The protein below binds the small molecule below.
Small molecule (SMILES): CC(=O)N[C@H]1[C@H](O[C@H]2[C@H](O)[C@@H](NC(C)=O)CO[C@@H]2CO)O[C@H](CO)[C@@H](O)[C@@H]1O

Binding-site contacts:
Ligand atom C3 contacts residue HIS1101 of chain 1.A at 3.8 Å.
Ligand atom C8 contacts residue THR1100 of chain 1.A at 4.2 Å.
Ligand atom C6 contacts residue PHE1103 of chain 1.A at 3.5 Å (hydrophobic).
Ligand atom O5 contacts residue PHE1103 of chain 1.A at 3.8 Å.
Ligand atom C3 contacts residue THR1100 of chain 1.A at 3.4 Å.
Ligand atom C1 contacts residue ASN1098 of chain 1.A at 1.4 Å.
Ligand atom O7 contacts residue HIS1101 of chain 1.A at 3.7 Å.
Ligand atom O4 contacts residue HIS1101 of chain 1.A at 3.6 Å.
Ligand atom N2 contacts residue ASN1098 of chain 1.A at 2.8 Å (h-bond).
Ligand atom C2 contacts residue ASN1098 of chain 1.A at 2.5 Å.
Ligand atom O7 contacts residue ASN1098 of chain 1.A at 2.8 Å (h-bond).
Ligand atom C3 contacts residue ASN1098 of chain 1.A at 3.8 Å.
Ligand atom C7 contacts residue HIS1101 of chain 1.A at 3.9 Å.
Ligand atom N2 contacts residue THR1100 of chain 1.A at 3.5 Å (h-bond).
Ligand atom C1 contacts residue THR1100 of chain 1.A at 3.7 Å.
Ligand atom C5 contacts residue HIS1101 of chain 1.A at 4.0 Å.
Ligand atom C5 contacts residue THR1100 of chain 1.A at 4.5 Å.
Ligand atom C4 contacts residue THR1100 of chain 1.A at 4.4 Å.
Ligand atom O5 contacts residue ASN1098 of chain 1.A at 2.4 Å (h-bond).
Ligand atom O3 contacts residue THR1100 of chain 1.A at 4.2 Å.
Ligand atom C5 contacts residue PHE1103 of chain 1.A at 3.8 Å (hydrophobic).
Ligand atom C2 contacts residue THR1100 of chain 1.A at 3.7 Å.
Ligand atom C7 contacts residue ASN1098 of chain 1.A at 3.0 Å.
Ligand atom C5 contacts residue ASN1098 of chain 1.A at 3.7 Å.
Ligand atom N2 contacts residue HIS1101 of chain 1.A at 4.5 Å.
Ligand atom C8 contacts residue ASN1098 of chain 1.A at 3.8 Å.
Ligand atom C4 contacts residue ASN1098 of chain 1.A at 4.2 Å.
Ligand atom C4 contacts residue HIS1101 of chain 1.A at 4.0 Å.
Ligand atom C8 contacts residue HIS1101 of chain 1.A at 4.1 Å.

Sequence of chain 1.A:
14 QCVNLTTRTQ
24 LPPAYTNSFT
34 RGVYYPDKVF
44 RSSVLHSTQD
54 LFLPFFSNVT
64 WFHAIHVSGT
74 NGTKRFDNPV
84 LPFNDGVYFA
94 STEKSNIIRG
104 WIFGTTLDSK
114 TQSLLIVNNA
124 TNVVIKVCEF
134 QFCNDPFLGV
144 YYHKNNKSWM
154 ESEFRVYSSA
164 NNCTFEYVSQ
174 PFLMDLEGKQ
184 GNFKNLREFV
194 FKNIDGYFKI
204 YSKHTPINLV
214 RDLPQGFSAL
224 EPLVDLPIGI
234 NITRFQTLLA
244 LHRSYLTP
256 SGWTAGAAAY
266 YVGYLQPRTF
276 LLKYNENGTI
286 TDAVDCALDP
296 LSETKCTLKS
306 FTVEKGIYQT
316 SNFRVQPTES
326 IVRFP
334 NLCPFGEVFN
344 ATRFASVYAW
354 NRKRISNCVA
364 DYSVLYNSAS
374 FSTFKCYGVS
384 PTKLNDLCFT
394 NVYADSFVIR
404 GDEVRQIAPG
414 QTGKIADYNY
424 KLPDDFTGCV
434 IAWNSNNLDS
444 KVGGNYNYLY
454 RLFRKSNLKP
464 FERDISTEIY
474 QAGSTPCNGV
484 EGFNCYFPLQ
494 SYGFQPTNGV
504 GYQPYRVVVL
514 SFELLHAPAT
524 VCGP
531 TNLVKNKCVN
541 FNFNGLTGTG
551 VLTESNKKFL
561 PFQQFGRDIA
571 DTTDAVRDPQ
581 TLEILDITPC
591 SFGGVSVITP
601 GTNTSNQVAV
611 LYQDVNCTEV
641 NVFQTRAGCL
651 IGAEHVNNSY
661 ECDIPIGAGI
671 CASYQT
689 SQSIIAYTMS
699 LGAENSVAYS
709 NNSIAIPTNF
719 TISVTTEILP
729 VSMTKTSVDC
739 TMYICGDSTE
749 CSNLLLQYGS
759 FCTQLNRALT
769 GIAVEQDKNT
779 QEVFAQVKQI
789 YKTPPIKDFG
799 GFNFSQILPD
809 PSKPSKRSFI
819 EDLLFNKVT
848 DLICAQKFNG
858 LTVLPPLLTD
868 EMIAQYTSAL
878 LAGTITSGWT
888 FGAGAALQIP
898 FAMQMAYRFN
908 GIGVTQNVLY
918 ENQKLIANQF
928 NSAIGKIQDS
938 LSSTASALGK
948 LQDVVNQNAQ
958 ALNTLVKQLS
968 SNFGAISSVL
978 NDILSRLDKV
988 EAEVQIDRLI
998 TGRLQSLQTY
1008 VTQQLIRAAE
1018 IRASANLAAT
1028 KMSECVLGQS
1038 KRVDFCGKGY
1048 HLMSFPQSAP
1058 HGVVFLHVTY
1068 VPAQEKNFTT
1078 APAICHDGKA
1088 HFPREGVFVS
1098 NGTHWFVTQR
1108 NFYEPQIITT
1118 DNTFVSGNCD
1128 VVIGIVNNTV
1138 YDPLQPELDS